This protein binds this small molecule.
Small molecule (SMILES): Cl[Pt+]12<-n3ccccc3-c3cccc(-c4ccccn->14)n->23

Binding-site contacts:
Ligand atom C8 contacts residue GLU135 of chain 2.A at 3.8 Å.
Ligand atom C4 contacts residue LYS157 of chain 2.A at 4.1 Å.
Ligand atom C5 contacts residue PRO159 of chain 2.A at 4.3 Å (hydrophobic).
Ligand atom C1 contacts residue HIS158 of chain 2.A at 4.1 Å.
Ligand atom C13 contacts residue GLU135 of chain 2.A at 3.6 Å.
Ligand atom N2 contacts residue HIS158 of chain 2.A at 2.7 Å (h-bond).
Ligand atom C6 contacts residue LYS157 of chain 2.A at 3.5 Å.
Ligand atom C12 contacts residue GLU135 of chain 2.A at 3.8 Å.
Ligand atom C7 contacts residue HIS158 of chain 2.A at 3.9 Å.
Ligand atom PT1 contacts residue HIS158 of chain 2.A at 2.9 Å.
Ligand atom C14 contacts residue GLU135 of chain 2.A at 4.2 Å.
Ligand atom C15 contacts residue HIS158 of chain 2.A at 3.1 Å.
Ligand atom C12 contacts residue HIS158 of chain 2.A at 2.8 Å.
Ligand atom C11 contacts residue HIS158 of chain 2.A at 2.8 Å.
Ligand atom C6 contacts residue HIS158 of chain 2.A at 3.4 Å.
Ligand atom C2 contacts residue PRO159 of chain 2.A at 3.6 Å (hydrophobic).
Ligand atom N1 contacts residue HIS158 of chain 2.A at 3.5 Å.
Ligand atom N2 contacts residue LYS157 of chain 2.A at 4.0 Å.
Ligand atom C5 contacts residue LYS157 of chain 2.A at 3.8 Å.
Ligand atom C10 contacts residue HIS158 of chain 2.A at 2.8 Å.
Ligand atom C10 contacts residue GLU135 of chain 2.A at 4.1 Å.
Ligand atom C3 contacts residue PRO159 of chain 2.A at 4.4 Å (hydrophobic).
Ligand atom C8 contacts residue HIS158 of chain 2.A at 3.9 Å.
Ligand atom C9 contacts residue HIS158 of chain 2.A at 3.3 Å.
Ligand atom PT1 contacts residue PRO159 of chain 2.A at 4.2 Å.
Ligand atom C1 contacts residue PRO159 of chain 2.A at 3.2 Å (hydrophobic).
Ligand atom C13 contacts residue HIS158 of chain 2.A at 3.2 Å.
Ligand atom C5 contacts residue HIS158 of chain 2.A at 3.9 Å.
Ligand atom N3 contacts residue HIS158 of chain 2.A at 2.8 Å.
Ligand atom C14 contacts residue HIS158 of chain 2.A at 3.5 Å.
Ligand atom C9 contacts residue GLU135 of chain 2.A at 3.2 Å.
Ligand atom N1 contacts residue PRO159 of chain 2.A at 3.6 Å.
Ligand atom C8 contacts residue LYS157 of chain 2.A at 4.2 Å.
Ligand atom C7 contacts residue LYS157 of chain 2.A at 3.6 Å.

Sequence of chain 2.A:
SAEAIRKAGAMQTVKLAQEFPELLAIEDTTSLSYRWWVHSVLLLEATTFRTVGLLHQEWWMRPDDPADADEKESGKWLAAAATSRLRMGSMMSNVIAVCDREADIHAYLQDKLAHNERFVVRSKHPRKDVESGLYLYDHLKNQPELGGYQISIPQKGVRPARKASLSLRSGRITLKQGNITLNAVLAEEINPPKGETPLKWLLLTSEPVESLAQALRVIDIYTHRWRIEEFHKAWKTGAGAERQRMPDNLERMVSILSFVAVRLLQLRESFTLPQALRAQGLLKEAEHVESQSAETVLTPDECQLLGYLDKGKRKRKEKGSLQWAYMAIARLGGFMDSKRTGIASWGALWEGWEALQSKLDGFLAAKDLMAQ